This small molecule binds to this protein.
Small molecule (SMILES): CC(=O)N[C@H]1[C@H](O[C@H]2[C@H](O)[C@@H](NC(C)=O)CO[C@@H]2CO)O[C@H](CO)[C@@H](O[C@@H]2O[C@H](CO)[C@@H](O)[C@H](O[C@H]3O[C@H](CO)[C@@H](O)[C@H](O)[C@@H]3O)[C@@H]2O)[C@@H]1O

Sequence of chain 1.C:
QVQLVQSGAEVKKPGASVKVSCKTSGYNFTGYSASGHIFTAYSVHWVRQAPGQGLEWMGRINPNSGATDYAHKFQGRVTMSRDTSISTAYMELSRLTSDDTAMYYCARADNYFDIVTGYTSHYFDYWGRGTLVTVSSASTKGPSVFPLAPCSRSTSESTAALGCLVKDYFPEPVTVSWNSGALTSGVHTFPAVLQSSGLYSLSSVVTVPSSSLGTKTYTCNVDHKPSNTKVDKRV

Binding-site contacts:
Ligand atom O6 contacts residue PHE29 of chain 1.C at 3.0 Å (h-bond).
Ligand atom O5 contacts residue PHE29 of chain 1.C at 3.6 Å.
Ligand atom N2 contacts residue ASN28 of chain 1.C at 2.8 Å (h-bond).
Ligand atom O7 contacts residue ASN28 of chain 1.C at 3.3 Å (h-bond).
Ligand atom O4 contacts residue THR30 of chain 1.C at 4.0 Å.
Ligand atom C5 contacts residue THR30 of chain 1.C at 3.6 Å.
Ligand atom N2 contacts residue TYR32 of chain 1.C at 3.8 Å.
Ligand atom C1 contacts residue THR30 of chain 1.C at 3.2 Å.
Ligand atom O7 contacts residue THR30 of chain 1.C at 3.0 Å (h-bond).
Ligand atom C2 contacts residue ASN28 of chain 1.C at 2.4 Å.
Ligand atom C7 contacts residue ASN28 of chain 1.C at 3.2 Å.
Ligand atom C2 contacts residue TYR32 of chain 1.C at 4.3 Å (hydrophobic).
Ligand atom C7 contacts residue TYR32 of chain 1.C at 3.2 Å (hydrophobic).
Ligand atom C3 contacts residue THR30 of chain 1.C at 3.4 Å.
Ligand atom C4 contacts residue THR30 of chain 1.C at 3.0 Å.
Ligand atom C3 contacts residue ASN28 of chain 1.C at 3.8 Å.
Ligand atom C6 contacts residue PHE29 of chain 1.C at 4.0 Å (hydrophobic).
Ligand atom O7 contacts residue GLY31 of chain 1.C at 3.3 Å.
Ligand atom C2 contacts residue THR30 of chain 1.C at 3.2 Å.
Ligand atom N2 contacts residue THR30 of chain 1.C at 3.9 Å.
Ligand atom O3 contacts residue TYR32 of chain 1.C at 3.1 Å.
Ligand atom C4 contacts residue ASN28 of chain 1.C at 4.2 Å.
Ligand atom C7 contacts residue GLY31 of chain 1.C at 4.5 Å.
Ligand atom O5 contacts residue ASN28 of chain 1.C at 2.4 Å (h-bond).
Ligand atom O5 contacts residue THR30 of chain 1.C at 3.4 Å (h-bond).
Ligand atom O6 contacts residue ASN28 of chain 1.C at 3.9 Å.
Ligand atom C1 contacts residue ASN28 of chain 1.C at 1.4 Å.
Ligand atom O6 contacts residue THR30 of chain 1.C at 4.1 Å.
Ligand atom C5 contacts residue ASN28 of chain 1.C at 3.7 Å.
Ligand atom O7 contacts residue TYR32 of chain 1.C at 3.1 Å (h-bond).
Ligand atom C8 contacts residue ASN28 of chain 1.C at 4.4 Å.
Ligand atom C8 contacts residue TYR32 of chain 1.C at 3.6 Å (hydrophobic).
Ligand atom C7 contacts residue THR30 of chain 1.C at 3.8 Å.
Ligand atom O3 contacts residue THR30 of chain 1.C at 3.5 Å (h-bond).
Ligand atom C5 contacts residue PHE29 of chain 1.C at 4.5 Å (hydrophobic).
Ligand atom C8 contacts residue THR30 of chain 1.C at 4.3 Å.
Ligand atom C3 contacts residue TYR32 of chain 1.C at 4.3 Å (hydrophobic).
Ligand atom C6 contacts residue THR30 of chain 1.C at 4.0 Å.